Binding-site contacts:
Ligand atom CA contacts residue TYR609 of chain 1.B at 4.0 Å (hydrophobic).
Ligand atom CB contacts residue HIS336 of chain 1.B at 4.5 Å.
Ligand atom N contacts residue LEU359 of chain 1.B at 2.9 Å (h-bond).
Ligand atom C contacts residue GLY339 of chain 1.B at 3.9 Å.
Ligand atom O contacts residue LEU359 of chain 1.B at 4.1 Å.
Ligand atom CB contacts residue GLY361 of chain 1.B at 4.2 Å.
Ligand atom N contacts residue GLU341 of chain 1.B at 2.8 Å (salt-bridge).
Ligand atom CA contacts residue VAL360 of chain 1.B at 4.1 Å (hydrophobic).
Ligand atom C contacts residue TYR609 of chain 1.B at 4.4 Å (hydrophobic).
Ligand atom C contacts residue VAL360 of chain 1.B at 4.2 Å (hydrophobic).
Ligand atom CB contacts residue GLU341 of chain 1.B at 4.1 Å.
Ligand atom O contacts residue J181 of chain 1.G at 3.6 Å.
Ligand atom CB contacts residue GLN363 of chain 1.B at 3.2 Å.
Ligand atom CB contacts residue VAL360 of chain 1.B at 3.3 Å (hydrophobic).
Ligand atom CA contacts residue GLY339 of chain 1.B at 3.8 Å.
Ligand atom C contacts residue J181 of chain 1.G at 3.1 Å.
Ligand atom CA contacts residue LEU359 of chain 1.B at 4.0 Å (hydrophobic).
Ligand atom CB contacts residue J181 of chain 1.G at 3.5 Å.
Ligand atom CA contacts residue J181 of chain 1.G at 3.0 Å.
Ligand atom N contacts residue GLY339 of chain 1.B at 3.0 Å (h-bond).
Ligand atom N contacts residue VAL360 of chain 1.B at 4.0 Å.
Ligand atom N contacts residue GLY362 of chain 1.B at 4.3 Å.
Ligand atom O contacts residue GLY361 of chain 1.B at 3.1 Å (h-bond).
Ligand atom CA contacts residue GLY362 of chain 1.B at 4.4 Å.
Ligand atom CB contacts residue LEU359 of chain 1.B at 4.3 Å (hydrophobic).
Ligand atom CA contacts residue GLU341 of chain 1.B at 3.7 Å.
Ligand atom O contacts residue VAL360 of chain 1.B at 3.3 Å.
Ligand atom N contacts residue GLY361 of chain 1.B at 2.9 Å (h-bond).
Ligand atom O contacts residue GLY339 of chain 1.B at 3.6 Å.
Ligand atom C contacts residue GLY361 of chain 1.B at 3.4 Å.
Ligand atom N contacts residue J181 of chain 1.G at 3.7 Å.
Ligand atom CA contacts residue GLY361 of chain 1.B at 3.4 Å.
Ligand atom CB contacts residue GLY362 of chain 1.B at 4.0 Å.
Ligand atom CB contacts residue GLY335 of chain 1.B at 4.2 Å.
Ligand atom CA contacts residue GLY335 of chain 1.B at 4.2 Å.
Ligand atom N contacts residue TYR609 of chain 1.B at 4.1 Å.

This protein binds this small molecule.
Small molecule (SMILES): C[C@H](N)C(=O)N[C@@H](C)C(=O)N[C@@H](C)C=O

Sequence of chain 1.B:
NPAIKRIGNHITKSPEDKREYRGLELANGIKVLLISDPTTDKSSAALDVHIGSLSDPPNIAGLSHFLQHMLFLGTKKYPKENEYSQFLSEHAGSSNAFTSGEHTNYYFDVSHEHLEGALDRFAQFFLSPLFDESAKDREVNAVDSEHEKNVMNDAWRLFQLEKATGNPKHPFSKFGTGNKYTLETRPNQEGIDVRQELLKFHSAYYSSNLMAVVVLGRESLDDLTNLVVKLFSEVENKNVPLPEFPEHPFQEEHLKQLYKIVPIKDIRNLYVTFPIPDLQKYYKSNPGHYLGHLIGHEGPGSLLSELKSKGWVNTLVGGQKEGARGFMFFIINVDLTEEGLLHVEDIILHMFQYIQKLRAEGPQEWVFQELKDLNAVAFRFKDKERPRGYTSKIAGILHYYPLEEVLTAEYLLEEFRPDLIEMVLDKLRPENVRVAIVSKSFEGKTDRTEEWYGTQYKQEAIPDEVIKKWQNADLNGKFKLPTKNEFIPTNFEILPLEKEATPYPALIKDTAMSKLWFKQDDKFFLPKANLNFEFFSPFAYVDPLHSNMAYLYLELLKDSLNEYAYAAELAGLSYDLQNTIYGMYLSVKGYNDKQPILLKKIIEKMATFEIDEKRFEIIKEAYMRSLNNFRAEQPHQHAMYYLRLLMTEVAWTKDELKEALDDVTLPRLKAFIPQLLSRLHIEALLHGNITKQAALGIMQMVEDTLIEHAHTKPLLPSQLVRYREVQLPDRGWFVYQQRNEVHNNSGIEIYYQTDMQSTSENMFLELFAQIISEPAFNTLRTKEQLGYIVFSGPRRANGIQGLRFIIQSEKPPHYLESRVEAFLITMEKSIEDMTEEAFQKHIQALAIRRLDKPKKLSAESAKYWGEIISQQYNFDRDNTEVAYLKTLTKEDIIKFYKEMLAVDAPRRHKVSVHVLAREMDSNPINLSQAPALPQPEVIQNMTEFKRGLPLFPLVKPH